Binding-site contacts:
Ligand atom C1 contacts residue ASP15 of chain 1.E at 3.6 Å.
Ligand atom O6 contacts residue GLU154 of chain 1.E at 2.9 Å (salt-bridge).
Ligand atom C3 contacts residue TRP63 of chain 1.E at 3.5 Å (hydrophobic).
Ligand atom C6 contacts residue GLU154 of chain 1.E at 3.7 Å.
Ligand atom C1 contacts residue TYR156 of chain 1.E at 3.7 Å (hydrophobic).
Ligand atom O5 contacts residue TRP231 of chain 1.E at 4.0 Å.
Ligand atom C4 contacts residue ARG67 of chain 1.E at 3.9 Å.
Ligand atom O4 contacts residue ARG67 of chain 1.E at 2.8 Å (salt-bridge).
Ligand atom O5 contacts residue TRP341 of chain 1.E at 4.0 Å.
Ligand atom O3 contacts residue ALA64 of chain 1.E at 3.9 Å.
Ligand atom O2 contacts residue TRP63 of chain 1.E at 3.0 Å (h-bond).
Ligand atom O3 contacts residue GLU112 of chain 1.E at 3.3 Å (salt-bridge).
Ligand atom O3 contacts residue ARG67 of chain 1.E at 2.8 Å (salt-bridge).
Ligand atom O2 contacts residue ASP15 of chain 1.E at 4.0 Å.
Ligand atom O3 contacts residue TRP63 of chain 1.E at 3.2 Å (h-bond).
Ligand atom C1 contacts residue TRP231 of chain 1.E at 3.5 Å (hydrophobic).
Ligand atom O6 contacts residue PHE157 of chain 1.E at 3.6 Å.
Ligand atom C6 contacts residue TYR156 of chain 1.E at 3.6 Å (hydrophobic).
Ligand atom O1 contacts residue ASP15 of chain 1.E at 2.3 Å (salt-bridge).
Ligand atom O6 contacts residue TYR156 of chain 1.E at 3.2 Å.
Ligand atom C3 contacts residue ASP66 of chain 1.E at 3.4 Å.
Ligand atom C3 contacts residue TRP341 of chain 1.E at 4.1 Å (hydrophobic).
Ligand atom C3 contacts residue ARG67 of chain 1.E at 4.0 Å.
Ligand atom C6 contacts residue TRP341 of chain 1.E at 3.5 Å (hydrophobic).
Ligand atom O2 contacts residue LYS16 of chain 1.E at 3.1 Å (salt-bridge).
Ligand atom O1 contacts residue ASN13 of chain 1.E at 4.0 Å.
Ligand atom O2 contacts residue ASP66 of chain 1.E at 2.7 Å (salt-bridge).
Ligand atom C5 contacts residue TYR156 of chain 1.E at 4.0 Å (hydrophobic).
Ligand atom C2 contacts residue LYS16 of chain 1.E at 3.5 Å.
Ligand atom O2 contacts residue ALA64 of chain 1.E at 3.2 Å.
Ligand atom C6 contacts residue PRO155 of chain 1.E at 3.9 Å (hydrophobic).
Ligand atom C2 contacts residue ASP66 of chain 1.E at 3.3 Å.
Ligand atom O6 contacts residue PRO155 of chain 1.E at 3.4 Å.
Ligand atom O3 contacts residue ASP66 of chain 1.E at 2.4 Å (salt-bridge).
Ligand atom C2 contacts residue TRP63 of chain 1.E at 3.8 Å (hydrophobic).
Ligand atom O3 contacts residue TRP341 of chain 1.E at 3.6 Å.
Ligand atom O4 contacts residue TRP341 of chain 1.E at 3.8 Å.
Ligand atom O5 contacts residue TYR156 of chain 1.E at 3.3 Å.
Ligand atom C4 contacts residue TRP341 of chain 1.E at 3.6 Å (hydrophobic).
Ligand atom C4 contacts residue TYR156 of chain 1.E at 3.8 Å (hydrophobic).

The protein below binds the small molecule below.
Small molecule (SMILES): OC[C@H]1O[C@H](O[C@H]2[C@H](O)[C@@H](O)[C@@H](O)O[C@@H]2CO)[C@H](O)[C@@H](O)[C@@H]1O

Sequence of chain 1.E:
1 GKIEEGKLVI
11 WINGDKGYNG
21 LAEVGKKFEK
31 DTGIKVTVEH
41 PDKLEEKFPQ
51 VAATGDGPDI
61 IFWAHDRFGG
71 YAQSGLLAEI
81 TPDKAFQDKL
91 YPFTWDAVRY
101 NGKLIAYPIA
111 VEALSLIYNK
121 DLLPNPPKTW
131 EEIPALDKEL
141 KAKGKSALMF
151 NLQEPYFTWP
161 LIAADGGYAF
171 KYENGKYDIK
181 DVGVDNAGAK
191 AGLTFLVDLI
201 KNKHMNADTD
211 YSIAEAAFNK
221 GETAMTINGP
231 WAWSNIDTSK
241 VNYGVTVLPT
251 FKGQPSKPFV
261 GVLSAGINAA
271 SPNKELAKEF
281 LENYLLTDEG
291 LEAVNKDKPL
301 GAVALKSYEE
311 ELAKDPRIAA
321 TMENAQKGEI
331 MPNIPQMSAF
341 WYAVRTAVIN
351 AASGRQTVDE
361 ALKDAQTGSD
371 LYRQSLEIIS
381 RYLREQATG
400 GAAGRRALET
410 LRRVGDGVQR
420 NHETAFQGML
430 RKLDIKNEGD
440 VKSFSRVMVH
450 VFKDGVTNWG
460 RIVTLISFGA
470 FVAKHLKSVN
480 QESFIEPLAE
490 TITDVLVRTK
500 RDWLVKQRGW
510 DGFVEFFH